Sequence of chain 1.B:
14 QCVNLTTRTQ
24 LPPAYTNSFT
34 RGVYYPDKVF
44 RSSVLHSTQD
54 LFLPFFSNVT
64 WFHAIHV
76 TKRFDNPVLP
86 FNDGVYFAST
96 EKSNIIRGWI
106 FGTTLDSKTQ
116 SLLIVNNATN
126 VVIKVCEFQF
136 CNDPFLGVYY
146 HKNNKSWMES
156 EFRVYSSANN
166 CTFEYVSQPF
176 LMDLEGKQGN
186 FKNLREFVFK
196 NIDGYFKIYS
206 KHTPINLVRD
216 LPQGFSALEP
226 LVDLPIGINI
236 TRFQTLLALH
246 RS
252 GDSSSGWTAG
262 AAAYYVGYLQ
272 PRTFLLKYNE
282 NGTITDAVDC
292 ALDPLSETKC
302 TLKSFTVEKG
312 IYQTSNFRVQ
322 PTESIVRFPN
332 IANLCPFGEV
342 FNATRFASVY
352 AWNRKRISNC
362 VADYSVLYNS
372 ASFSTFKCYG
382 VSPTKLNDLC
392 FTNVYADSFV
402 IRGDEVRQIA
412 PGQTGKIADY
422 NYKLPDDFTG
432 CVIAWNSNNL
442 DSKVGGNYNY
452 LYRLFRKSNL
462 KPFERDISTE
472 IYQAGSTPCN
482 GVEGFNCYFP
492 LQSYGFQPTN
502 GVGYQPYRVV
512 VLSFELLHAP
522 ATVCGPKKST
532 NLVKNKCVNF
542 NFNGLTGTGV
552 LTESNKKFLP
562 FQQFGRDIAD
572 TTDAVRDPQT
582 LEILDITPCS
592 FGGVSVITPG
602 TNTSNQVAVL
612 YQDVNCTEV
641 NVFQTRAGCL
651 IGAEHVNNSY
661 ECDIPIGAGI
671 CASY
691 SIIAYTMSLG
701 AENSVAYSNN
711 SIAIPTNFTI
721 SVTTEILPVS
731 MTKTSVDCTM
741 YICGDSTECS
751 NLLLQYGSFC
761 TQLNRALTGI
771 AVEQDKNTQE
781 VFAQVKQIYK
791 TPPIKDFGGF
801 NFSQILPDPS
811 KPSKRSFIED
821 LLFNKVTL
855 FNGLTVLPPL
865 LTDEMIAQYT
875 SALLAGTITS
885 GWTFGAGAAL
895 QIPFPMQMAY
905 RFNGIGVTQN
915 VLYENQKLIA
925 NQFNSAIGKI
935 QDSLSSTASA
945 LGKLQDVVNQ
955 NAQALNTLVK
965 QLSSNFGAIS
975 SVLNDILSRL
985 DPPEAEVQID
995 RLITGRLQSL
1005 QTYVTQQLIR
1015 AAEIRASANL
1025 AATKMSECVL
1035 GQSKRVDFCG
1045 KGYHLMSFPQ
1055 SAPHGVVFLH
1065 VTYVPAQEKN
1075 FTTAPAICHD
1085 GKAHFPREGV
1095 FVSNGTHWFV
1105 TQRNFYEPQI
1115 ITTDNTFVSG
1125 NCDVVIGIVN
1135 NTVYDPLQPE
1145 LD

A small-molecule ligand and the protein it binds are described below.
Small molecule (SMILES): CC(=O)N[C@@H]1[C@@H](O)[C@H](O)[C@@H](CO)O[C@H]1O

Binding-site contacts:
Ligand atom N2 contacts residue ASN1134 of chain 1.B at 2.9 Å (h-bond).
Ligand atom C5 contacts residue ASN1134 of chain 1.B at 3.7 Å.
Ligand atom C2 contacts residue ASN1134 of chain 1.B at 2.5 Å.
Ligand atom C3 contacts residue ASN1134 of chain 1.B at 3.8 Å.
Ligand atom C7 contacts residue ASN1134 of chain 1.B at 3.5 Å.
Ligand atom O7 contacts residue ASN1134 of chain 1.B at 3.7 Å.
Ligand atom C1 contacts residue ASN1134 of chain 1.B at 1.4 Å.
Ligand atom O5 contacts residue ASN1134 of chain 1.B at 2.4 Å (h-bond).
Ligand atom C4 contacts residue ASN1134 of chain 1.B at 4.2 Å.